Sequence of chain 6.B:
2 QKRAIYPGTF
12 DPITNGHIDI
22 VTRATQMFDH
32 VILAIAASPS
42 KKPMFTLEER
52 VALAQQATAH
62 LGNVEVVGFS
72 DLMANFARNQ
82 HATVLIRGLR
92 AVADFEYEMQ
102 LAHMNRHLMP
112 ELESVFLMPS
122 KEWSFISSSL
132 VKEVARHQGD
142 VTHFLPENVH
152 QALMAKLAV

Sequence of chain 13.B:
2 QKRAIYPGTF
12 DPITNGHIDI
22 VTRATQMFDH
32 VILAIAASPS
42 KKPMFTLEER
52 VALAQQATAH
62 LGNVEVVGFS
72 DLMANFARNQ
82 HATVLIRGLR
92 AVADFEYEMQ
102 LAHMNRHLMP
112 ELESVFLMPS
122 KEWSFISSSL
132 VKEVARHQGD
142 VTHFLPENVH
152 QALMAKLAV

Binding-site contacts:
Ligand atom O5 contacts residue LEU73 of chain 13.B at 3.5 Å.
Ligand atom C6 contacts residue LEU73 of chain 13.B at 3.5 Å (hydrophobic).
Ligand atom O5 contacts residue MET74 of chain 13.B at 3.1 Å.
Ligand atom C4 contacts residue LEU109 of chain 13.B at 4.3 Å (hydrophobic).
Ligand atom C1 contacts residue LEU109 of chain 13.B at 3.9 Å (hydrophobic).
Ligand atom C4 contacts residue ALA75 of chain 13.B at 4.3 Å (hydrophobic).
Ligand atom C7 contacts residue GLU134 of chain 6.B at 3.8 Å.
Ligand atom O5 contacts residue ALA75 of chain 13.B at 3.1 Å (h-bond).
Ligand atom C2 contacts residue LEU131 of chain 6.B at 4.1 Å (hydrophobic).
Ligand atom C11 contacts residue GLU134 of chain 6.B at 4.3 Å.
Ligand atom C1 contacts residue VAL135 of chain 6.B at 4.1 Å (hydrophobic).
Ligand atom N8 contacts residue GLU134 of chain 6.B at 2.9 Å (salt-bridge).
Ligand atom C3 contacts residue GLU134 of chain 6.B at 3.9 Å.
Ligand atom C11 contacts residue MET74 of chain 13.B at 4.2 Å (hydrophobic).
Ligand atom N10 contacts residue MET74 of chain 13.B at 2.9 Å (h-bond).
Ligand atom N8 contacts residue HIS138 of chain 6.B at 4.3 Å.
Ligand atom C4 contacts residue ASN106 of chain 13.B at 3.2 Å.
Ligand atom C1 contacts residue LEU73 of chain 13.B at 4.2 Å (hydrophobic).
Ligand atom C2 contacts residue MET105 of chain 13.B at 3.8 Å (hydrophobic).
Ligand atom C3 contacts residue VAL135 of chain 6.B at 3.9 Å (hydrophobic).
Ligand atom C2 contacts residue ASN106 of chain 13.B at 4.4 Å.
Ligand atom C3 contacts residue LEU131 of chain 6.B at 4.2 Å (hydrophobic).
Ligand atom C11 contacts residue HIS138 of chain 6.B at 3.6 Å.
Ligand atom C6 contacts residue MET74 of chain 13.B at 3.6 Å (hydrophobic).
Ligand atom C1 contacts residue MET105 of chain 13.B at 3.9 Å (hydrophobic).
Ligand atom C9 contacts residue LEU73 of chain 13.B at 4.4 Å (hydrophobic).
Ligand atom C9 contacts residue MET74 of chain 13.B at 4.0 Å (hydrophobic).
Ligand atom O5 contacts residue LEU109 of chain 13.B at 4.0 Å.
Ligand atom C1 contacts residue ASN106 of chain 13.B at 3.1 Å.
Ligand atom C4 contacts residue MET74 of chain 13.B at 3.5 Å (hydrophobic).
Ligand atom C9 contacts residue GLU134 of chain 6.B at 3.9 Å.
Ligand atom C2 contacts residue VAL135 of chain 6.B at 3.6 Å (hydrophobic).
Ligand atom C11 contacts residue ASP72 of chain 13.B at 3.7 Å.
Ligand atom C7 contacts residue LEU73 of chain 13.B at 4.3 Å (hydrophobic).
Ligand atom C2 contacts residue LEU102 of chain 13.B at 4.2 Å (hydrophobic).
Ligand atom C3 contacts residue LEU102 of chain 13.B at 4.2 Å (hydrophobic).
Ligand atom N10 contacts residue LEU73 of chain 13.B at 3.6 Å.
Ligand atom C4 contacts residue LEU73 of chain 13.B at 3.5 Å (hydrophobic).
Ligand atom O5 contacts residue ASN106 of chain 13.B at 2.6 Å (h-bond).
Ligand atom C9 contacts residue HIS138 of chain 6.B at 4.2 Å.

The small molecule below binds the protein below.
Small molecule (SMILES): Cc1nc2cccc(O)c2[nH]1